Binding-site contacts:
Ligand atom C7 contacts residue ASN529 of chain 1.B at 3.2 Å.
Ligand atom C8 contacts residue ASN529 of chain 1.B at 3.5 Å.
Ligand atom C1 contacts residue ASN529 of chain 1.B at 1.4 Å.
Ligand atom O7 contacts residue ASN529 of chain 1.B at 4.0 Å.
Ligand atom C4 contacts residue ASN529 of chain 1.B at 4.2 Å.
Ligand atom N2 contacts residue ASN529 of chain 1.B at 2.6 Å (h-bond).
Ligand atom C3 contacts residue ASN529 of chain 1.B at 3.8 Å.
Ligand atom C3 contacts residue SER403 of chain 1.B at 3.8 Å.
Ligand atom C5 contacts residue ASN529 of chain 1.B at 3.6 Å.
Ligand atom C7 contacts residue SER403 of chain 1.B at 3.9 Å.
Ligand atom O5 contacts residue ASN529 of chain 1.B at 2.3 Å (h-bond).
Ligand atom C2 contacts residue SER403 of chain 1.B at 4.2 Å.
Ligand atom C2 contacts residue ASN529 of chain 1.B at 2.5 Å.
Ligand atom C8 contacts residue SER403 of chain 1.B at 3.9 Å.
Ligand atom O3 contacts residue SER403 of chain 1.B at 3.6 Å.
Ligand atom N2 contacts residue SER403 of chain 1.B at 3.5 Å (h-bond).

This small molecule binds to this protein.
Small molecule (SMILES): CC(=O)N[C@@H]1[C@@H](O)[C@H](O)[C@@H](CO)O[C@H]1O

Sequence of chain 1.B:
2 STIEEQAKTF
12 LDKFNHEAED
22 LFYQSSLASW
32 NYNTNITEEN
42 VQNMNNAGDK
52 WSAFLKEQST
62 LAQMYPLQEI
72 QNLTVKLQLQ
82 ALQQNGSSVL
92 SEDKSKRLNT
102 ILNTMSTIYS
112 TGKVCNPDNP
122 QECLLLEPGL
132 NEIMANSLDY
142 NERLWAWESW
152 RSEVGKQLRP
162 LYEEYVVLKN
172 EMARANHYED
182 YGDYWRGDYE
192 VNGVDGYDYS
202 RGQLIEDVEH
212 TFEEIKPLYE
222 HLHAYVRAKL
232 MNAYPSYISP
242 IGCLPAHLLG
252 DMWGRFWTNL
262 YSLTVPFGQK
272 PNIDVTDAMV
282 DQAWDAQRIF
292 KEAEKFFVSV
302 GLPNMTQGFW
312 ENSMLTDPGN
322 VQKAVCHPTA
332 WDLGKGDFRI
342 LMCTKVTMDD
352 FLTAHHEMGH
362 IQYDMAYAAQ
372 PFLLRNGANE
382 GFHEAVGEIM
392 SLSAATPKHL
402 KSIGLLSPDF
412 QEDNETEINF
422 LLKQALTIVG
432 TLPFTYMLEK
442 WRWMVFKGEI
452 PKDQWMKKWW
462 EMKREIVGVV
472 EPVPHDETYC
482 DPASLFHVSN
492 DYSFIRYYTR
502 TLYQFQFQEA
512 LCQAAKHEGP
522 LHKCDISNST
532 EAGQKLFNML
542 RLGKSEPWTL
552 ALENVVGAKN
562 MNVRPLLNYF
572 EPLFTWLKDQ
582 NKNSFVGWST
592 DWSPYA